Sequence of chain 23.A:
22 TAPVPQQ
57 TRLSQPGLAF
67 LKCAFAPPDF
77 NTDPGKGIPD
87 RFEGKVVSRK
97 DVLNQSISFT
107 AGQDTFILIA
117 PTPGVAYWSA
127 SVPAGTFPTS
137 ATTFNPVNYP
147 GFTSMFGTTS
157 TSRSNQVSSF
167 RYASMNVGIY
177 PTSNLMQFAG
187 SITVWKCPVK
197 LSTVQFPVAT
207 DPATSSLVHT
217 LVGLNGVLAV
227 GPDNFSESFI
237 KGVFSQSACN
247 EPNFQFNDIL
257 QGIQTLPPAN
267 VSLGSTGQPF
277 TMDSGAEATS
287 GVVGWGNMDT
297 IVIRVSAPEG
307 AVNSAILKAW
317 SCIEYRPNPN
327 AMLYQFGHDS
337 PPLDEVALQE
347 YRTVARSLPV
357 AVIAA

Binding-site contacts:
Ligand atom CD1 contacts residue THR349 of chain 23.A at 4.3 Å.
Ligand atom CG2 contacts residue PHE71 of chain 23.A at 4.0 Å (hydrophobic).

The protein below binds the small molecule below.
Small molecule (SMILES): CC[C@H](C)[C@@H](C=O)NC(=O)[C@H](CO)NC(=O)[C@H](CCCCN)NC(=O)[C@@H](N)C(C)C